Binding-site contacts:
Ligand atom O3 contacts residue ASN650 of chain 12.B at 3.9 Å.
Ligand atom O4 contacts residue ASP682 of chain 12.B at 2.4 Å (salt-bridge).
Ligand atom O7 contacts residue ASP682 of chain 12.B at 3.5 Å (salt-bridge).
Ligand atom C6 contacts residue TRP627 of chain 12.B at 3.8 Å (hydrophobic).
Ligand atom C7 contacts residue ASN650 of chain 12.B at 4.0 Å.
Ligand atom N2 contacts residue ASP682 of chain 12.B at 2.9 Å (salt-bridge).
Ligand atom C4 contacts residue ASP682 of chain 12.B at 3.3 Å.
Ligand atom C8 contacts residue ASP682 of chain 12.B at 4.5 Å.
Ligand atom O5 contacts residue ASN650 of chain 12.B at 2.3 Å (h-bond).
Ligand atom C2 contacts residue ASP682 of chain 12.B at 3.7 Å.
Ligand atom C1 contacts residue ASN650 of chain 12.B at 1.4 Å.
Ligand atom C3 contacts residue ASP682 of chain 12.B at 3.3 Å.
Ligand atom O6 contacts residue TRP627 of chain 12.B at 4.4 Å.
Ligand atom C4 contacts residue ASN650 of chain 12.B at 4.2 Å.
Ligand atom N2 contacts residue ASN650 of chain 12.B at 3.3 Å (h-bond).
Ligand atom C3 contacts residue ASN650 of chain 12.B at 3.7 Å.
Ligand atom C2 contacts residue ASN650 of chain 12.B at 2.5 Å.
Ligand atom C5 contacts residue ASN650 of chain 12.B at 3.6 Å.
Ligand atom C7 contacts residue ASP682 of chain 12.B at 3.4 Å.
Ligand atom O5 contacts residue TRP627 of chain 12.B at 3.8 Å.
Ligand atom C8 contacts residue ASN650 of chain 12.B at 4.0 Å.

This protein binds this small molecule.
Small molecule (SMILES): CC(=O)N[C@@H]1[C@@H](O)[C@H](O)[C@@H](CO)O[C@H]1O

Sequence of chain 12.B:
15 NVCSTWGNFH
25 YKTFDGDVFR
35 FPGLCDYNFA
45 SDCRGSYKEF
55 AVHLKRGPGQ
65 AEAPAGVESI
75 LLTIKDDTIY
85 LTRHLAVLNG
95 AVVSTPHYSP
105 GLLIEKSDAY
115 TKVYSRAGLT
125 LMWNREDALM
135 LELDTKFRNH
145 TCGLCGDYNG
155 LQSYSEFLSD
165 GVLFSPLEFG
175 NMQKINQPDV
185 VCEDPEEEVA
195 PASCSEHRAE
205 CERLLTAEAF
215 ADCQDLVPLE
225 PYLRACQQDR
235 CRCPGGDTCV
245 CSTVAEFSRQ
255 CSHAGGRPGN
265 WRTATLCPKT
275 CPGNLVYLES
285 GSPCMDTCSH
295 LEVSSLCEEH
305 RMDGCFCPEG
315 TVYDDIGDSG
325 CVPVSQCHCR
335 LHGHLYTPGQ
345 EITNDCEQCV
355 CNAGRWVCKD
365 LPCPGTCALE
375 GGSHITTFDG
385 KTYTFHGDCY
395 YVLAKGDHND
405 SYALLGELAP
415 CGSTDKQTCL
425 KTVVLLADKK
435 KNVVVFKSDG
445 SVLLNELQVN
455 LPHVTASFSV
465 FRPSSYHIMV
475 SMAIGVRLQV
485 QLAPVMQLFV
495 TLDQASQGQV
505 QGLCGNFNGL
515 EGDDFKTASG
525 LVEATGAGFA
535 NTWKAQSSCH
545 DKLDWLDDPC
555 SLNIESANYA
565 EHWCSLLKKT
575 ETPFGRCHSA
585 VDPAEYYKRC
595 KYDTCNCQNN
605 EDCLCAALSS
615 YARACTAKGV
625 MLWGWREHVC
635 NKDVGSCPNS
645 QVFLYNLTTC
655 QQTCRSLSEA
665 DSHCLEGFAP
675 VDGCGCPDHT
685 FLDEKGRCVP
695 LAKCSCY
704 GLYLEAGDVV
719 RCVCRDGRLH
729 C